Sequence of chain 8.F:
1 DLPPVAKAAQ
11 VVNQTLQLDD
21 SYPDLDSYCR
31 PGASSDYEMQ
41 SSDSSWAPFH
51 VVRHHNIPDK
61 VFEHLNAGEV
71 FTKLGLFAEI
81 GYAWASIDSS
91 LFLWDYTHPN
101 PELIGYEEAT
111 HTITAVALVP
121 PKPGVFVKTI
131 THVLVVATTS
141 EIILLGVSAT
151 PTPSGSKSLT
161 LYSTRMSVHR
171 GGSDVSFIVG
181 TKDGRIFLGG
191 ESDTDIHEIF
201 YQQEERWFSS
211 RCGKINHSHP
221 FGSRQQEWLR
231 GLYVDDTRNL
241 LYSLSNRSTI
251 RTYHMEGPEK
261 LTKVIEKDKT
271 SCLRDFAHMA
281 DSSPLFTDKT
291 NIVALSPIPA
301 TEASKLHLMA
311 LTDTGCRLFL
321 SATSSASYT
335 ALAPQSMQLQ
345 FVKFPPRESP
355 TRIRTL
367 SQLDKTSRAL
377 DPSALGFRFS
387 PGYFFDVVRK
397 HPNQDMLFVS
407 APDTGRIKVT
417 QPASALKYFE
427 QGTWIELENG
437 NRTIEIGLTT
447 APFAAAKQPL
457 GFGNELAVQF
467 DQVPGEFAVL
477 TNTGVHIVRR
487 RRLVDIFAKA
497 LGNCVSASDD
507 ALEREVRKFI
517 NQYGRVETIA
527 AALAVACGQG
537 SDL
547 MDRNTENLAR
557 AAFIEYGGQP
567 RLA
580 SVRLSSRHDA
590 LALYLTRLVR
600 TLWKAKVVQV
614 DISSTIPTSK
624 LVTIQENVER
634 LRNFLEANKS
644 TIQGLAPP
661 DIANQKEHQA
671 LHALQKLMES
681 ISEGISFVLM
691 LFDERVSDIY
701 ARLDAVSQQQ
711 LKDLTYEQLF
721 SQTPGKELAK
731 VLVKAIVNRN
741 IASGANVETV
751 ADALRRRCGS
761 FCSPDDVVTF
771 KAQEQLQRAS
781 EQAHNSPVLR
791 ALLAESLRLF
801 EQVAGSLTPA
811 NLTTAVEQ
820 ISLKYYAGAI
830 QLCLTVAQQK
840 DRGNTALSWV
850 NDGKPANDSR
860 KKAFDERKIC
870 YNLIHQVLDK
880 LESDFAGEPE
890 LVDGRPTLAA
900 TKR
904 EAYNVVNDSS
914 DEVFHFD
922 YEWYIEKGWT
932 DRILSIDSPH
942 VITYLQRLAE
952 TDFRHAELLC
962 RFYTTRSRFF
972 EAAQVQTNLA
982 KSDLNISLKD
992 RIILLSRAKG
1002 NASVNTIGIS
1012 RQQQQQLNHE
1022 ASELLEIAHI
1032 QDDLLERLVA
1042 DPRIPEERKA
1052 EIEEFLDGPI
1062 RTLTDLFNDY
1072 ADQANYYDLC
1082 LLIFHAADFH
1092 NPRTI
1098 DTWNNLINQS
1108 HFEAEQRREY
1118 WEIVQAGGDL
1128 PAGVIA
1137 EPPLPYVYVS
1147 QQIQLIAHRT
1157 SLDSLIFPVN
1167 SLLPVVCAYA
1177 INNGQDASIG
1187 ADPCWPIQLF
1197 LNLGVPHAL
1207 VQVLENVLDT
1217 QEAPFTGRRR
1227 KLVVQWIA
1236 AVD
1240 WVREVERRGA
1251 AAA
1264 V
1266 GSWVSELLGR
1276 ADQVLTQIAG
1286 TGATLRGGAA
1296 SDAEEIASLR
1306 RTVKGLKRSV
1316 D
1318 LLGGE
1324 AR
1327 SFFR

This small molecule binds to this protein.
Small molecule (SMILES): CC[C@H](C)[C@H](NC(=O)[C@@H](NC(=O)[C@H](CC(C)C)NC(=O)[C@@H](N)CCCCN)C(C)C)C(=O)N[C@@H](CC(N)=O)C(=O)N[C@@H](CCCCN)C(=O)N[C@@H](CC(=O)O)C(=O)N[C@@H](CCSC)C(=O)N[C@@H](CCCN=C(N)N)C(=O)N[C@H](C(=O)N[C@@H](CC(=O)O)C(=O)N[C@@H](CC(C)C)C(=O)N[C@@H](Cc1ccccc1)C(=O)N[C@@H](CO)C(=O)N1CCC[C@H]1C(=O)N1CCC[C@H]1C(=O)N[C@H](C=O)CC(N)=O)[C@@H](C)O

Sequence of chain 8.NA:
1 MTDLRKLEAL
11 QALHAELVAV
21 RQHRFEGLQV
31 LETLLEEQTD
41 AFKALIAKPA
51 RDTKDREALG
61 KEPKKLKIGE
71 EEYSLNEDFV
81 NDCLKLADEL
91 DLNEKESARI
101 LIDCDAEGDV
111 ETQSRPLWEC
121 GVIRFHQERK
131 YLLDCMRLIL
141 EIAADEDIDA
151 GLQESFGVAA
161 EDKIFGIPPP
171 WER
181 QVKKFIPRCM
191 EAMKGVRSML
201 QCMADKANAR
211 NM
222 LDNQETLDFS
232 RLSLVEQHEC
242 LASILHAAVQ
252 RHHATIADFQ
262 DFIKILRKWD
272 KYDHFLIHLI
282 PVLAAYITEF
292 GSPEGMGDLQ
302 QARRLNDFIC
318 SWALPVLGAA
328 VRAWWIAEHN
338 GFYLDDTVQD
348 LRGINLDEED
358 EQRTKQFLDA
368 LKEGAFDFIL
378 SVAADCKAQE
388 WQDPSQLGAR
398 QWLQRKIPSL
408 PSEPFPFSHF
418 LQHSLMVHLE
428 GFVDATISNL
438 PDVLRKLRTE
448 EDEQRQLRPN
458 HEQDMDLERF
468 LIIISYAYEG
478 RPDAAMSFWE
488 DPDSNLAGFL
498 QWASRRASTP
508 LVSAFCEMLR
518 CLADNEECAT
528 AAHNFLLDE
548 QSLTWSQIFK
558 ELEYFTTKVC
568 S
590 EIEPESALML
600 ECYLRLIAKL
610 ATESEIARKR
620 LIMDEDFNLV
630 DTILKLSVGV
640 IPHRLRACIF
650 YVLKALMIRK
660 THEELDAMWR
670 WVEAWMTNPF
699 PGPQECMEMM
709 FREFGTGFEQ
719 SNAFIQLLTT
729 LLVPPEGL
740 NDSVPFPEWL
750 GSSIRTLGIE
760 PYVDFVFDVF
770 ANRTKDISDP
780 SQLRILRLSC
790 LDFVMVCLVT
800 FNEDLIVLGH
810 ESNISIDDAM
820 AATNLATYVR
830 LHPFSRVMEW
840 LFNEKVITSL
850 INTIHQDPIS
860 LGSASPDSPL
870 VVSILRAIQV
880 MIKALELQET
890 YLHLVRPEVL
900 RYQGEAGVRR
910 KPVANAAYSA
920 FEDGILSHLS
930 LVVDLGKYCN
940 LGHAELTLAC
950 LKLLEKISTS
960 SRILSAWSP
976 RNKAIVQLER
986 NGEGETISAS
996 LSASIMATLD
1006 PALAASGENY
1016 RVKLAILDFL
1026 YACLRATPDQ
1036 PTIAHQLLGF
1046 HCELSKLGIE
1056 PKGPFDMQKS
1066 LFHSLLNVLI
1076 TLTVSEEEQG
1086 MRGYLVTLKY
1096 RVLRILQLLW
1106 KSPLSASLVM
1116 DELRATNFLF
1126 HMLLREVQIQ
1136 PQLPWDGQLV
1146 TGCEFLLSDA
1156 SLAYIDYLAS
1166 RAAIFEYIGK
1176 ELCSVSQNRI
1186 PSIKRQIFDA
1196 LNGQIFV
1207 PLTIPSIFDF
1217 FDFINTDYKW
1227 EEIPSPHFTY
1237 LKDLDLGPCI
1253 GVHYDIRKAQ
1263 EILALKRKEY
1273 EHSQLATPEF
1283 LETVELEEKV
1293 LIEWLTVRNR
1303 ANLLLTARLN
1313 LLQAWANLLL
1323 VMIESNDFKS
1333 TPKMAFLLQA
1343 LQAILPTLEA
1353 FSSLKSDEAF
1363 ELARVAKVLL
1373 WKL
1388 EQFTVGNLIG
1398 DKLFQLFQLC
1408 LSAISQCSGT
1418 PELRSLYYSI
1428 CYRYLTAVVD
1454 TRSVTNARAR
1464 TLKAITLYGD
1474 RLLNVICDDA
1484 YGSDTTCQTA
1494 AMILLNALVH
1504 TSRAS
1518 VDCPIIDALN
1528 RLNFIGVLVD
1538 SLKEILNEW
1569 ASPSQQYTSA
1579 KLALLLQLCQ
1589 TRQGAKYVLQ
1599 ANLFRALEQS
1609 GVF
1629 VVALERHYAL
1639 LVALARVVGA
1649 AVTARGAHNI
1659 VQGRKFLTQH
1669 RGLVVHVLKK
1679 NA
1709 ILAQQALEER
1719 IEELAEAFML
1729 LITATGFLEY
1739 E

Binding-site contacts:
Ligand atom NH1 contacts residue ASP1073 of chain 8.C at 3.6 Å.
Ligand atom CD1 contacts residue PHE1068 of chain 8.C at 3.4 Å (hydrophobic).
Ligand atom O contacts residue THR1065 of chain 8.C at 3.2 Å.
Ligand atom CG contacts residue GLU1052 of chain 8.C at 3.2 Å.
Ligand atom CE2 contacts residue GLN565 of chain 8.F at 2.0 Å.
Ligand atom CG1 contacts residue PHE1068 of chain 8.C at 3.4 Å (hydrophobic).
Ligand atom CB contacts residue GLN1074 of chain 8.C at 3.5 Å.
Ligand atom CG contacts residue GLN565 of chain 8.F at 1.5 Å.
Ligand atom CD contacts residue GLN1074 of chain 8.C at 3.5 Å.
Ligand atom C contacts residue ASN1069 of chain 8.C at 3.2 Å.
Ligand atom CA contacts residue THR1065 of chain 8.C at 3.6 Å.
Ligand atom O contacts residue GLN1074 of chain 8.C at 3.0 Å (h-bond).
Ligand atom NZ contacts residue ASP1073 of chain 8.C at 3.0 Å (salt-bridge).
Ligand atom N contacts residue THR1065 of chain 8.C at 3.2 Å (h-bond).
Ligand atom CA contacts residue ASN1069 of chain 8.C at 3.5 Å.
Ligand atom CD1 contacts residue GLN565 of chain 8.F at 1.2 Å.
Ligand atom O contacts residue ASN1069 of chain 8.C at 3.0 Å (h-bond).
Ligand atom CD1 contacts residue ARG1044 of chain 8.C at 3.1 Å.
Ligand atom CD1 contacts residue THR1065 of chain 8.C at 3.5 Å.
Ligand atom NH1 contacts residue ASN1069 of chain 8.C at 2.8 Å (h-bond).
Ligand atom CA contacts residue GLN565 of chain 8.F at 3.1 Å.
Ligand atom CE1 contacts residue ARG1044 of chain 8.C at 3.5 Å.
Ligand atom NH2 contacts residue ASP1073 of chain 8.C at 3.1 Å (salt-bridge).
Ligand atom CG2 contacts residue PHE1068 of chain 8.C at 3.6 Å (hydrophobic).
Ligand atom OG1 contacts residue ARG1049 of chain 8.C at 2.9 Å (salt-bridge).
Ligand atom O contacts residue ASN1069 of chain 8.C at 3.3 Å (h-bond).
Ligand atom CB contacts residue GLN565 of chain 8.F at 2.0 Å.
Ligand atom N contacts residue GLN1074 of chain 8.C at 3.2 Å (h-bond).
Ligand atom CE contacts residue GLU1228 of chain 8.NA at 3.4 Å.
Ligand atom CE1 contacts residue GLN565 of chain 8.F at 1.8 Å.
Ligand atom N contacts residue ASN1069 of chain 8.C at 2.9 Å (h-bond).
Ligand atom CG contacts residue ILE1045 of chain 8.C at 3.5 Å (hydrophobic).
Ligand atom CZ contacts residue ARG1044 of chain 8.C at 3.3 Å.
Ligand atom CB contacts residue GLU1052 of chain 8.C at 3.1 Å.
Ligand atom CE contacts residue LYS1225 of chain 8.NA at 3.3 Å.
Ligand atom NZ contacts residue LYS1225 of chain 8.NA at 2.2 Å.
Ligand atom CD1 contacts residue ARG567 of chain 8.F at 3.4 Å.
Ligand atom CZ contacts residue GLN565 of chain 8.F at 2.3 Å.
Ligand atom CD2 contacts residue GLN565 of chain 8.F at 1.6 Å.
Ligand atom CD1 contacts residue ILE1053 of chain 8.C at 3.4 Å (hydrophobic).

Sequence of chain 8.C:
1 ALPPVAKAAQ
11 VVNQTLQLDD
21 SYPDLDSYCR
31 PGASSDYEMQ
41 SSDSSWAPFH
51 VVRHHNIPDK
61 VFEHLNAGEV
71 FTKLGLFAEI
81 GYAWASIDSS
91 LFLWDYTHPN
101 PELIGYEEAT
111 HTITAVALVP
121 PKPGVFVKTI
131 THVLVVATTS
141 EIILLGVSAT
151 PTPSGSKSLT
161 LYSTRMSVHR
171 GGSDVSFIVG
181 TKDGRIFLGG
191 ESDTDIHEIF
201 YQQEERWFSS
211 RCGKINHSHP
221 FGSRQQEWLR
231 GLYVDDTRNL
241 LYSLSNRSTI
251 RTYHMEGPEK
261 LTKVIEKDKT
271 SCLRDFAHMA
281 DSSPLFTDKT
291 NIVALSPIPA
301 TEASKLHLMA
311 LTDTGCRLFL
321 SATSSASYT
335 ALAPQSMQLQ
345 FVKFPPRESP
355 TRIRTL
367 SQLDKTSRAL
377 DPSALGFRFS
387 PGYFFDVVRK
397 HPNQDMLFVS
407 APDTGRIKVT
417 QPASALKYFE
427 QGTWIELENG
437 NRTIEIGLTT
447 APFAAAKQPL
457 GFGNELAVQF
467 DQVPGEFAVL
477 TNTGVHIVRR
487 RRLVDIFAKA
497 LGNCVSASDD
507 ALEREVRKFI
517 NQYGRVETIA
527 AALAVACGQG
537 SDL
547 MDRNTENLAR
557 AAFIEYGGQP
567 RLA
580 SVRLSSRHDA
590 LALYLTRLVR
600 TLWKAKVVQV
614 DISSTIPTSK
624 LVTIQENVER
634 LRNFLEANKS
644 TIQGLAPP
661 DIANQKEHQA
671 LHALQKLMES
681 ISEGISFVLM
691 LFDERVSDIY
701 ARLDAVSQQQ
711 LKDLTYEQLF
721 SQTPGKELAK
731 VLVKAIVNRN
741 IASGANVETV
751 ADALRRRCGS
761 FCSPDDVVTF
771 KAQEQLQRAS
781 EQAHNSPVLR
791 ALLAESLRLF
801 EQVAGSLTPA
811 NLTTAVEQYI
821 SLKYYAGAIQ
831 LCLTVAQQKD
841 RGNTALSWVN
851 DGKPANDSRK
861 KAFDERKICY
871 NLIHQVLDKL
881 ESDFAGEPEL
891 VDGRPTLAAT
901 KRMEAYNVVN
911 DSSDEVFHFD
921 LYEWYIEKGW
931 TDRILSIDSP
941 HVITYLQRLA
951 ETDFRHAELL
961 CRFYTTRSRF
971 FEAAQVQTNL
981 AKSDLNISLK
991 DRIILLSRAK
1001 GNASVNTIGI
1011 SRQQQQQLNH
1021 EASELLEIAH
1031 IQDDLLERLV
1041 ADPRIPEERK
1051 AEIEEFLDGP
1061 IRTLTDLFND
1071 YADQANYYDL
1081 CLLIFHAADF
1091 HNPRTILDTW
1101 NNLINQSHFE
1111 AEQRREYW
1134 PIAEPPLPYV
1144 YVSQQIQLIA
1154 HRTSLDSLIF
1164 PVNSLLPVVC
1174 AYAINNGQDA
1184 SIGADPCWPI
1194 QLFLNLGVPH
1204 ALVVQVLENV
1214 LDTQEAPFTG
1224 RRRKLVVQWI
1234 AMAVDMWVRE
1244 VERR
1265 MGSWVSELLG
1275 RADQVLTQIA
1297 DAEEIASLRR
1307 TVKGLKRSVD